Sequence of chain 2.A:
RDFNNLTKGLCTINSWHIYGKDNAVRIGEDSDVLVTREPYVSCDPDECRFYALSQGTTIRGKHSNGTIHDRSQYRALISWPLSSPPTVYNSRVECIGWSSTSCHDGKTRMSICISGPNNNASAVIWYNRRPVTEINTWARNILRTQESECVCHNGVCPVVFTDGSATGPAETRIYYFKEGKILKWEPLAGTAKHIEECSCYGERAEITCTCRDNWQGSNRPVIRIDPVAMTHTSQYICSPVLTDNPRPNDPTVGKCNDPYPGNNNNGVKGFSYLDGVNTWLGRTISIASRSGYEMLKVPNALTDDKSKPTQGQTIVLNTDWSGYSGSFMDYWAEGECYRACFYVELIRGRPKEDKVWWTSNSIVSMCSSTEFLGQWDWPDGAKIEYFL

Binding-site contacts:
Ligand atom C4 contacts residue TYR324 of chain 2.A at 3.4 Å (hydrophobic).
Ligand atom O1B contacts residue ARG290 of chain 2.A at 2.7 Å (salt-bridge).
Ligand atom N5 contacts residue 9T11 of chain 2.H at 0.3 Å (h-bond).
Ligand atom O8 contacts residue GLU196 of chain 2.A at 3.0 Å (salt-bridge).
Ligand atom C6 contacts residue GLU197 of chain 2.A at 3.4 Å.
Ligand atom O10 contacts residue 9T11 of chain 2.H at 0.8 Å (h-bond).
Ligand atom C5 contacts residue 9T11 of chain 2.H at 0.1 Å.
Ligand atom C11 contacts residue 9T11 of chain 2.H at 0.7 Å.
Ligand atom C2 contacts residue TYR324 of chain 2.A at 2.7 Å (hydrophobic).
Ligand atom C1 contacts residue TYR324 of chain 2.A at 3.0 Å (hydrophobic).
Ligand atom C9 contacts residue 9T11 of chain 2.H at 1.4 Å.
Ligand atom O1A contacts residue TYR324 of chain 2.A at 3.5 Å (h-bond).
Ligand atom O8 contacts residue GLU197 of chain 2.A at 3.3 Å (salt-bridge).
Ligand atom C3 contacts residue 9T11 of chain 2.H at 1.2 Å.
Ligand atom O4 contacts residue GLU38 of chain 2.A at 3.0 Å (salt-bridge).
Ligand atom F1 contacts residue 9T11 of chain 2.H at 2.1 Å.
Ligand atom C3 contacts residue TYR324 of chain 2.A at 3.2 Å (hydrophobic).
Ligand atom C1 contacts residue 9T11 of chain 2.H at 0.9 Å.
Ligand atom C3 contacts residue GLU38 of chain 2.A at 3.5 Å.
Ligand atom C1 contacts residue ARG290 of chain 2.A at 3.5 Å.
Ligand atom O10 contacts residue ARG71 of chain 2.A at 3.0 Å (salt-bridge).
Ligand atom C7 contacts residue 9T11 of chain 2.H at 0.1 Å.
Ligand atom C4 contacts residue 9T11 of chain 2.H at 0.3 Å.
Ligand atom C8 contacts residue 9T11 of chain 2.H at 0.9 Å.
Ligand atom O1B contacts residue TYR324 of chain 2.A at 3.4 Å (h-bond).
Ligand atom O6 contacts residue TYR324 of chain 2.A at 3.1 Å (h-bond).
Ligand atom O1A contacts residue 9T11 of chain 2.H at 0.7 Å (h-bond).
Ligand atom C6 contacts residue TYR324 of chain 2.A at 3.4 Å (hydrophobic).
Ligand atom O1A contacts residue ARG37 of chain 2.A at 3.0 Å (salt-bridge).
Ligand atom O4 contacts residue 9T11 of chain 2.H at 0.3 Å (h-bond).
Ligand atom O8 contacts residue 9T11 of chain 2.H at 1.4 Å (h-bond).
Ligand atom C10 contacts residue 9T11 of chain 2.H at 0.5 Å.
Ligand atom O1B contacts residue ARG212 of chain 2.A at 3.3 Å (salt-bridge).
Ligand atom F1 contacts residue ASP70 of chain 2.A at 2.5 Å.
Ligand atom O7 contacts residue 9T11 of chain 2.H at 0.6 Å (h-bond).
Ligand atom C6 contacts residue 9T11 of chain 2.H at 0.4 Å.
Ligand atom O6 contacts residue 9T11 of chain 2.H at 0.8 Å (h-bond).
Ligand atom O1A contacts residue ARG290 of chain 2.A at 2.9 Å (salt-bridge).
Ligand atom C2 contacts residue 9T11 of chain 2.H at 1.4 Å.
Ligand atom O1B contacts residue 9T11 of chain 2.H at 0.7 Å (h-bond).

A small-molecule ligand and the protein it binds are described below.
Small molecule (SMILES): CC(=O)N[C@@H]1[C@@H](O)[C@@H](F)C(C(=O)O)=[O+][C@H]1[C@H](O)[C@@H](C)O